Binding-site contacts:
Ligand atom CAP contacts residue THR82 of chain 1.B at 3.6 Å.
Ligand atom CA contacts residue THR82 of chain 1.B at 2.9 Å.
Ligand atom CAA contacts residue GLN93 of chain 1.B at 3.2 Å.
Ligand atom CAN contacts residue GLY80 of chain 1.B at 3.7 Å.
Ligand atom N contacts residue GLU88 of chain 1.B at 2.8 Å (salt-bridge).
Ligand atom CAJ contacts residue LEU81 of chain 1.B at 3.7 Å (hydrophobic).
Ligand atom OAE contacts residue LEU81 of chain 1.B at 3.4 Å.
Ligand atom CAN contacts residue LEU81 of chain 1.B at 3.8 Å (hydrophobic).
Ligand atom CAG contacts residue GLY80 of chain 1.B at 3.7 Å.
Ligand atom CBG contacts residue TYR98 of chain 1.B at 3.7 Å (hydrophobic).
Ligand atom NAX contacts residue THR82 of chain 1.B at 3.4 Å (h-bond).
Ligand atom CAV contacts residue TYR98 of chain 1.B at 3.2 Å (hydrophobic).
Ligand atom CBF contacts residue TRP97 of chain 1.B at 3.7 Å (hydrophobic).
Ligand atom CAU contacts residue TRP97 of chain 1.B at 3.7 Å (hydrophobic).
Ligand atom CAA contacts residue GLU88 of chain 1.B at 3.4 Å.
Ligand atom CAK contacts residue LYS71 of chain 1.B at 3.8 Å.
Ligand atom CAA contacts residue THR82 of chain 1.B at 3.8 Å.
Ligand atom C contacts residue THR82 of chain 1.B at 3.4 Å.
Ligand atom OAE contacts residue THR82 of chain 1.B at 3.3 Å (h-bond).
Ligand atom CB contacts residue GLU88 of chain 1.B at 3.4 Å.
Ligand atom O contacts residue GLN93 of chain 1.B at 3.1 Å (h-bond).
Ligand atom O contacts residue TRP97 of chain 1.B at 2.9 Å (h-bond).
Ligand atom CB contacts residue TRP84 of chain 1.B at 3.5 Å (hydrophobic).
Ligand atom CAL contacts residue THR82 of chain 1.B at 3.9 Å.
Ligand atom CB contacts residue THR82 of chain 1.B at 2.6 Å.
Ligand atom CAK contacts residue THR82 of chain 1.B at 3.9 Å.
Ligand atom CA contacts residue ASP83 of chain 1.B at 3.1 Å.
Ligand atom CAJ contacts residue GLY80 of chain 1.B at 3.8 Å.
Ligand atom CBC contacts residue THR82 of chain 1.B at 3.4 Å.
Ligand atom NAW contacts residue GLY80 of chain 1.B at 3.2 Å (h-bond).
Ligand atom CAZ contacts residue GLY80 of chain 1.B at 3.4 Å.
Ligand atom CAO contacts residue THR82 of chain 1.B at 3.5 Å.
Ligand atom CAV contacts residue GLY80 of chain 1.B at 3.8 Å.
Ligand atom N contacts residue ASP83 of chain 1.B at 3.1 Å (salt-bridge).
Ligand atom CAI contacts residue GLY80 of chain 1.B at 3.8 Å.
Ligand atom CB contacts residue ASP83 of chain 1.B at 3.2 Å.
Ligand atom CBA contacts residue LEU81 of chain 1.B at 3.9 Å (hydrophobic).
Ligand atom CBG contacts residue GLY80 of chain 1.B at 3.1 Å.
Ligand atom CAN contacts residue THR82 of chain 1.B at 3.1 Å.
Ligand atom CA contacts residue GLU88 of chain 1.B at 3.6 Å.

Sequence of chain 1.B:
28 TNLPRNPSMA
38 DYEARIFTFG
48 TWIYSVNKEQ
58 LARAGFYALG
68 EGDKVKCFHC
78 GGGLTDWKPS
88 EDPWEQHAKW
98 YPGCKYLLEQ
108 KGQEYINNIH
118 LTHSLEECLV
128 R

A small-molecule ligand and the protein it binds are described below.
Small molecule (SMILES): CC[C@H](N)C(=O)N[C@@H]1C(=O)N2[C@@H](CC[C@@H]1CO)CC[C@H]2C(=O)NC(c1ccccc1)c1ccccc1